This small molecule binds to this protein.
Small molecule (SMILES): CC(=O)N[C@@H]1[C@@H](O)[C@H](O)[C@@H](CO)O[C@H]1O

Binding-site contacts:
Ligand atom O5 contacts residue ASN1292 of chain 1.D at 2.3 Å (h-bond).
Ligand atom C2 contacts residue ASN1292 of chain 1.D at 2.5 Å.
Ligand atom C1 contacts residue ASN1252 of chain 1.D at 4.2 Å.
Ligand atom C8 contacts residue ASP910 of chain 1.D at 3.3 Å.
Ligand atom C7 contacts residue GLY1293 of chain 1.D at 4.2 Å.
Ligand atom C5 contacts residue ASN1292 of chain 1.D at 3.6 Å.
Ligand atom C4 contacts residue ASN1292 of chain 1.D at 4.2 Å.
Ligand atom O5 contacts residue ASN1252 of chain 1.D at 4.1 Å.
Ligand atom C3 contacts residue ASN1292 of chain 1.D at 3.9 Å.
Ligand atom C1 contacts residue ASN1292 of chain 1.D at 1.4 Å.
Ligand atom O7 contacts residue ASN1292 of chain 1.D at 3.8 Å.
Ligand atom C8 contacts residue GLY1293 of chain 1.D at 3.6 Å.
Ligand atom C7 contacts residue ASN1292 of chain 1.D at 3.0 Å.
Ligand atom N2 contacts residue ASN1292 of chain 1.D at 2.4 Å (h-bond).
Ligand atom N2 contacts residue GLY1293 of chain 1.D at 4.4 Å.
Ligand atom C8 contacts residue ASN1292 of chain 1.D at 3.4 Å.

Sequence of chain 1.D:
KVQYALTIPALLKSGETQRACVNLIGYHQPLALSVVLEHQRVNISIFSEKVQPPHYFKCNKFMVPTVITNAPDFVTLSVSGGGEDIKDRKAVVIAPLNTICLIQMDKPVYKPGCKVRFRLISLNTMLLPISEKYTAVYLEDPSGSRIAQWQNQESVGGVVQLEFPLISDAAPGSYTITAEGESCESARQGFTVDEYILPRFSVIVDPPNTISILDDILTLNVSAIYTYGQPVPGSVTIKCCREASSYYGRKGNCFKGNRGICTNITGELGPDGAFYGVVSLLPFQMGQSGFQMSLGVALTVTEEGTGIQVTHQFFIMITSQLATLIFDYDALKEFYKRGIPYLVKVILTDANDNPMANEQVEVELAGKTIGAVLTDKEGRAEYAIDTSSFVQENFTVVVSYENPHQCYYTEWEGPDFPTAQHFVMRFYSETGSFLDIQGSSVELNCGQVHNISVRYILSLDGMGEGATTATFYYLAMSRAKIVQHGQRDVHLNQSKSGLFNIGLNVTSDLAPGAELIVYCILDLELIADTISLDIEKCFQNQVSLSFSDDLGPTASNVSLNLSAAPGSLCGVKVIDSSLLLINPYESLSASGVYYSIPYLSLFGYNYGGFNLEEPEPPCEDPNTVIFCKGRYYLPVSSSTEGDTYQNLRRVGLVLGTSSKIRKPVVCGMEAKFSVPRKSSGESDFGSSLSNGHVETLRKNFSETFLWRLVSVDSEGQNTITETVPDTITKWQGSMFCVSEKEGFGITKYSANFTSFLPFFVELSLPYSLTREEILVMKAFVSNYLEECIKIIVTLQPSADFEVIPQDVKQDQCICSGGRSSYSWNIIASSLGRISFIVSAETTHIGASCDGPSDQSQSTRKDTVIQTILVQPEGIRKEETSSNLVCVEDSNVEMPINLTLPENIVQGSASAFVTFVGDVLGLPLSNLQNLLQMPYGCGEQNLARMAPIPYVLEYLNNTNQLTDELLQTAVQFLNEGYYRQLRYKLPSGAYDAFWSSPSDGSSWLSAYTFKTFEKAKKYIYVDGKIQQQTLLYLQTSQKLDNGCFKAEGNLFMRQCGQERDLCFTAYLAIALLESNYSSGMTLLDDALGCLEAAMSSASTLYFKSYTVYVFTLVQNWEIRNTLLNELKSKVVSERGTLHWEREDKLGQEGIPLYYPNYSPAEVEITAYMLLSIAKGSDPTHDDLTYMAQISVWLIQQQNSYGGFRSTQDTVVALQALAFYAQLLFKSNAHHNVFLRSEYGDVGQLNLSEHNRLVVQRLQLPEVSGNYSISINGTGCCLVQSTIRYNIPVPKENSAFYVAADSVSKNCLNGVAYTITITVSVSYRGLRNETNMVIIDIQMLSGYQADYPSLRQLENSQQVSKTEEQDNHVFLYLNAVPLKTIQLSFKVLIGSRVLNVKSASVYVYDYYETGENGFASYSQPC